This protein binds this small molecule.
Small molecule (SMILES): CC(=O)N[C@@H]1[C@@H](O)[C@H](O)[C@@H](CO)O[C@H]1O

Sequence of chain 1.A:
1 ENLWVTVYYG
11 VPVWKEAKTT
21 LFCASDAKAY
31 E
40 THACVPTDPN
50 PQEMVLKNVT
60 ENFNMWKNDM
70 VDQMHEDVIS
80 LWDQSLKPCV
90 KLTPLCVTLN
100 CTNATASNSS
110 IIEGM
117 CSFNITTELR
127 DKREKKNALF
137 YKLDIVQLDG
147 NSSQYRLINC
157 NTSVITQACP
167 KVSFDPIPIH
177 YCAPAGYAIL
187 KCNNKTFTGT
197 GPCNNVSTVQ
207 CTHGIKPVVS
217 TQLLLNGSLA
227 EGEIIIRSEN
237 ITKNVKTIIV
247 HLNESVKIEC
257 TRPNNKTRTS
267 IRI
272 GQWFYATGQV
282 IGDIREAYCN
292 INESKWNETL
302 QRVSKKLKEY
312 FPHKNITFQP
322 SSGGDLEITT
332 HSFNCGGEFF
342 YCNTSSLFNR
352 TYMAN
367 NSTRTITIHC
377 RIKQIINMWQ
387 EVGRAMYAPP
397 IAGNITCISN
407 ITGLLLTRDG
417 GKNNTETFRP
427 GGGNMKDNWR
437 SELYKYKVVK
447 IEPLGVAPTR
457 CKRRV

Binding-site contacts:
Ligand atom C4 contacts residue ASN190 of chain 1.A at 4.2 Å.
Ligand atom C7 contacts residue ASN190 of chain 1.A at 3.3 Å.
Ligand atom C2 contacts residue ASN200 of chain 1.A at 3.9 Å.
Ligand atom C8 contacts residue LYS191 of chain 1.A at 4.1 Å.
Ligand atom C3 contacts residue ASN190 of chain 1.A at 3.8 Å.
Ligand atom C1 contacts residue ASN200 of chain 1.A at 4.1 Å.
Ligand atom C1 contacts residue THR192 of chain 1.A at 4.1 Å.
Ligand atom C5 contacts residue THR192 of chain 1.A at 4.3 Å.
Ligand atom O5 contacts residue ASN200 of chain 1.A at 4.3 Å.
Ligand atom O7 contacts residue ASN201 of chain 1.A at 4.2 Å.
Ligand atom C8 contacts residue ASN190 of chain 1.A at 4.5 Å.
Ligand atom N2 contacts residue ASN200 of chain 1.A at 4.4 Å.
Ligand atom O5 contacts residue THR192 of chain 1.A at 4.4 Å.
Ligand atom C5 contacts residue ASN190 of chain 1.A at 3.6 Å.
Ligand atom C7 contacts residue ASN200 of chain 1.A at 4.0 Å.
Ligand atom O5 contacts residue ASN190 of chain 1.A at 2.3 Å (h-bond).
Ligand atom O7 contacts residue ASN190 of chain 1.A at 3.2 Å (h-bond).
Ligand atom C1 contacts residue ASN190 of chain 1.A at 1.4 Å.
Ligand atom O7 contacts residue ASN200 of chain 1.A at 2.9 Å (h-bond).
Ligand atom N2 contacts residue ASN190 of chain 1.A at 2.9 Å (h-bond).
Ligand atom C2 contacts residue ASN190 of chain 1.A at 2.5 Å.